Sequence of chain 1.A:
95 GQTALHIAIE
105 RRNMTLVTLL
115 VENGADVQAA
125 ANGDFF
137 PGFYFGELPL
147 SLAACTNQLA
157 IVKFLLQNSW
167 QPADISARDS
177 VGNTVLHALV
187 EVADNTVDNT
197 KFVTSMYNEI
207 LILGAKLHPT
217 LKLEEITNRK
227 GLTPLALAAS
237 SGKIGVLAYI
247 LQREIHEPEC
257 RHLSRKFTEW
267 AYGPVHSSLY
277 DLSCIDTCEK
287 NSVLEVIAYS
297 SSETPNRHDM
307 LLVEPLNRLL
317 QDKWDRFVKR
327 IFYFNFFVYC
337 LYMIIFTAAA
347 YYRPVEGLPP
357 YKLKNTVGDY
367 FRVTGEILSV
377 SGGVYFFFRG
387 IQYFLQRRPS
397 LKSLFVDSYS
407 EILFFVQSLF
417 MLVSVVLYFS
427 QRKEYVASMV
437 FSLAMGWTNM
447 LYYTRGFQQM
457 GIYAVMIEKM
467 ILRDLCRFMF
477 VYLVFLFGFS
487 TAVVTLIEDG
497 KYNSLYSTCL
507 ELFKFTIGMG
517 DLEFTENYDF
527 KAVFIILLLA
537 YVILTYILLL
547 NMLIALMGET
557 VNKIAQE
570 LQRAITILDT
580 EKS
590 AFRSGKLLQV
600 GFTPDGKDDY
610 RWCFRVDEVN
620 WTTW

Binding-site contacts:
Ligand atom C3 contacts residue ILE463 of chain 1.A at 3.4 Å (hydrophobic).
Ligand atom C7B contacts residue PHE437 of chain 1.A at 3.7 Å (hydrophobic).
Ligand atom O42 contacts residue TYR405 of chain 1.A at 3.8 Å.
Ligand atom C8A contacts residue ILE532 of chain 1.B at 3.6 Å (hydrophobic).
Ligand atom O53 contacts residue SER406 of chain 1.A at 2.9 Å (h-bond).
Ligand atom O3 contacts residue ILE463 of chain 1.A at 2.9 Å.
Ligand atom O6 contacts residue ASN445 of chain 1.A at 3.7 Å.
Ligand atom O43 contacts residue LEU447 of chain 1.A at 3.5 Å.
Ligand atom O53 contacts residue TYR405 of chain 1.A at 3.4 Å.
Ligand atom O4 contacts residue ILE463 of chain 1.A at 3.2 Å.
Ligand atom C4B contacts residue PHE437 of chain 1.A at 3.4 Å (hydrophobic).
Ligand atom C1B contacts residue MET441 of chain 1.A at 3.8 Å (hydrophobic).
Ligand atom O6 contacts residue LEU409 of chain 1.A at 3.5 Å.
Ligand atom O13 contacts residue THR444 of chain 1.A at 3.4 Å.
Ligand atom C6B contacts residue PHE437 of chain 1.A at 3.6 Å (hydrophobic).
Ligand atom O42 contacts residue ILE463 of chain 1.A at 3.4 Å.
Ligand atom C3B contacts residue LEU533 of chain 1.B at 3.7 Å (hydrophobic).
Ligand atom C5B contacts residue ILE532 of chain 1.B at 3.8 Å (hydrophobic).
Ligand atom C5A contacts residue ALA536 of chain 1.B at 3.5 Å (hydrophobic).
Ligand atom O52 contacts residue LEU409 of chain 1.A at 3.9 Å.
Ligand atom O1 contacts residue LEU540 of chain 1.B at 3.7 Å.
Ligand atom O1 contacts residue THR444 of chain 1.A at 3.7 Å.
Ligand atom C7A contacts residue ILE532 of chain 1.B at 3.5 Å (hydrophobic).
Ligand atom O53 contacts residue LEU409 of chain 1.A at 3.2 Å.
Ligand atom O41 contacts residue TYR405 of chain 1.A at 3.2 Å (h-bond).
Ligand atom C3B contacts residue ALA536 of chain 1.B at 3.8 Å (hydrophobic).
Ligand atom O51 contacts residue TYR448 of chain 1.A at 3.5 Å.
Ligand atom O4 contacts residue TYR405 of chain 1.A at 3.3 Å (h-bond).
Ligand atom C2B contacts residue ALA440 of chain 1.A at 3.8 Å (hydrophobic).
Ligand atom P4 contacts residue TYR405 of chain 1.A at 3.6 Å.
Ligand atom O2 contacts residue LEU447 of chain 1.A at 3.9 Å.
Ligand atom O51 contacts residue SER406 of chain 1.A at 2.8 Å (h-bond).
Ligand atom O52 contacts residue ASN445 of chain 1.A at 3.1 Å (h-bond).
Ligand atom C8B contacts residue PHE416 of chain 1.A at 3.7 Å (hydrophobic).
Ligand atom C2A contacts residue ALA536 of chain 1.B at 3.7 Å (hydrophobic).
Ligand atom O41 contacts residue ARG451 of chain 1.A at 3.1 Å (salt-bridge).
Ligand atom P5 contacts residue SER406 of chain 1.A at 3.5 Å.
Ligand atom O1B contacts residue MET441 of chain 1.A at 3.1 Å.
Ligand atom O12 contacts residue LEU540 of chain 1.B at 3.4 Å.
Ligand atom C6A contacts residue PCW1 of chain 1.F at 3.4 Å.

Sequence of chain 1.B:
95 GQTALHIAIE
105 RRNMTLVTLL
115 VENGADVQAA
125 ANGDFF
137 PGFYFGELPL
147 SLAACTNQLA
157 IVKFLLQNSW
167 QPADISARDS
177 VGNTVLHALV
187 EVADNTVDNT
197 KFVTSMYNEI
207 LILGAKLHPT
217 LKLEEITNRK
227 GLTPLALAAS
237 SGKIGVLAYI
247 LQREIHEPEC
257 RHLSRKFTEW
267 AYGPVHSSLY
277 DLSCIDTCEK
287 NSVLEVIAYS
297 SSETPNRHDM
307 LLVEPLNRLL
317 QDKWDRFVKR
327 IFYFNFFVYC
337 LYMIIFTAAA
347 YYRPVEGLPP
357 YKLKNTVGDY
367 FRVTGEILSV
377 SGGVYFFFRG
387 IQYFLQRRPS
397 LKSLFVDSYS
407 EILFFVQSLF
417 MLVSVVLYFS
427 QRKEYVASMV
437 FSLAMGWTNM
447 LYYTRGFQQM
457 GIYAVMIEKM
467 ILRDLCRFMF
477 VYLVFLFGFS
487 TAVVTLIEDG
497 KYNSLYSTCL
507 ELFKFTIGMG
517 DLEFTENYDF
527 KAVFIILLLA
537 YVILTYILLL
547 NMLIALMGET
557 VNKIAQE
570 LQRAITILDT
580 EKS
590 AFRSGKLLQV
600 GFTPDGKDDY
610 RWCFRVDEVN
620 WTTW

This protein binds this small molecule.
Small molecule (SMILES): CCCCCCCC(=O)OC[C@H](COP(=O)(O)O[C@@H]1[C@H](O)[C@H](O)[C@@H](OP(=O)(O)O)[C@H](OP(=O)(O)O)[C@H]1O)OC(=O)CCCCCCC